Binding-site contacts:
Ligand atom C8 contacts residue PRO266 of chain 1.A at 3.7 Å (hydrophobic).
Ligand atom N21 contacts residue LEU229 of chain 1.A at 3.7 Å.
Ligand atom C1 contacts residue GLY279 of chain 1.A at 3.4 Å.
Ligand atom N15 contacts residue GLN280 of chain 1.A at 3.2 Å (h-bond).
Ligand atom C11 contacts residue GLN280 of chain 1.A at 3.8 Å.
Ligand atom C7 contacts residue MET267 of chain 1.A at 3.7 Å (hydrophobic).
Ligand atom C3 contacts residue TYR247 of chain 1.A at 3.4 Å (hydrophobic).
Ligand atom C9 contacts residue GLU275 of chain 1.A at 3.4 Å.
Ligand atom N21 contacts residue PHE283 of chain 1.A at 3.5 Å.
Ligand atom C3 contacts residue GLY279 of chain 1.A at 3.4 Å.
Ligand atom C1 contacts residue TYR247 of chain 1.A at 3.7 Å (hydrophobic).
Ligand atom C24 contacts residue SER231 of chain 1.A at 3.6 Å.
Ligand atom C11 contacts residue GLY279 of chain 1.A at 3.7 Å.
Ligand atom C13 contacts residue PHE250 of chain 1.A at 3.8 Å (hydrophobic).
Ligand atom N4 contacts residue GLY279 of chain 1.A at 3.5 Å (h-bond).
Ligand atom N16 contacts residue PHE283 of chain 1.A at 3.7 Å.
Ligand atom N5 contacts residue GLY279 of chain 1.A at 3.7 Å.
Ligand atom C10 contacts residue TYR247 of chain 1.A at 3.6 Å (hydrophobic).
Ligand atom N16 contacts residue PHE250 of chain 1.A at 3.5 Å.
Ligand atom N2 contacts residue GLY279 of chain 1.A at 3.6 Å.
Ligand atom N6 contacts residue GLY279 of chain 1.A at 3.7 Å.
Ligand atom C9 contacts residue LYS272 of chain 1.A at 3.5 Å.
Ligand atom C23 contacts residue ILE246 of chain 1.A at 3.6 Å (hydrophobic).
Ligand atom N2 contacts residue TYR247 of chain 1.A at 2.5 Å (h-bond).
Ligand atom C23 contacts residue GLN280 of chain 1.A at 3.5 Å.
Ligand atom C11 contacts residue TYR247 of chain 1.A at 3.5 Å (hydrophobic).
Ligand atom C17 contacts residue PHE283 of chain 1.A at 3.5 Å (hydrophobic).
Ligand atom C20 contacts residue PHE283 of chain 1.A at 3.7 Å (hydrophobic).
Ligand atom C23 contacts residue VAL232 of chain 1.A at 3.8 Å (hydrophobic).
Ligand atom C20 contacts residue ILE246 of chain 1.A at 3.6 Å (hydrophobic).
Ligand atom C19 contacts residue ILE246 of chain 1.A at 3.5 Å (hydrophobic).
Ligand atom N18 contacts residue PHE283 of chain 1.A at 3.8 Å.
Ligand atom C22 contacts residue PHE283 of chain 1.A at 3.4 Å (hydrophobic).
Ligand atom C24 contacts residue ILE246 of chain 1.A at 3.8 Å (hydrophobic).
Ligand atom C3 contacts residue MET267 of chain 1.A at 3.8 Å (hydrophobic).
Ligand atom C24 contacts residue VAL232 of chain 1.A at 3.8 Å (hydrophobic).
Ligand atom N6 contacts residue MET267 of chain 1.A at 3.8 Å.
Ligand atom C19 contacts residue PHE283 of chain 1.A at 3.6 Å (hydrophobic).
Ligand atom C13 contacts residue TYR247 of chain 1.A at 3.4 Å (hydrophobic).
Ligand atom C11 contacts residue PHE283 of chain 1.A at 3.7 Å (hydrophobic).

Sequence of chain 1.A:
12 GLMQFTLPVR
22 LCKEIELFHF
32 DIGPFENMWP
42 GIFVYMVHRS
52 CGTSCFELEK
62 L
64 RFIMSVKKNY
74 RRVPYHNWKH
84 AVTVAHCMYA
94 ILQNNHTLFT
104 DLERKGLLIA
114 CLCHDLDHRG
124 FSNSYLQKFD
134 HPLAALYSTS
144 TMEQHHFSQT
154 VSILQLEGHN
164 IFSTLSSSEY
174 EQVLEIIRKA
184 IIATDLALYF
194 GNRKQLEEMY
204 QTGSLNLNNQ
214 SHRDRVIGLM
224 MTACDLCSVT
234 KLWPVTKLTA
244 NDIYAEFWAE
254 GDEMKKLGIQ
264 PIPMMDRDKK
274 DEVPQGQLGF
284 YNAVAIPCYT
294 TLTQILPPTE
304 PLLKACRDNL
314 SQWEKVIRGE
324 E

The small molecule below binds the protein below.
Small molecule (SMILES): Cc1nc(C)c2nc(CCc3nc(N4CCCC4)nn3C)nn2c1C